Sequence of chain 1.A:
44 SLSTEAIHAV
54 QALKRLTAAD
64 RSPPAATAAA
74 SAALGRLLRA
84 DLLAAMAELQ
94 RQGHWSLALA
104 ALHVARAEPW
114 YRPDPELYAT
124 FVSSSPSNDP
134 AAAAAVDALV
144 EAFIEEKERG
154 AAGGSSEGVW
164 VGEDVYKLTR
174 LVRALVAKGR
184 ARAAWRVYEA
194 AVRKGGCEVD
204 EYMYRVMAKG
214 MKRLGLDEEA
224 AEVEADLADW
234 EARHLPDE

Sequence of chain 2.A:
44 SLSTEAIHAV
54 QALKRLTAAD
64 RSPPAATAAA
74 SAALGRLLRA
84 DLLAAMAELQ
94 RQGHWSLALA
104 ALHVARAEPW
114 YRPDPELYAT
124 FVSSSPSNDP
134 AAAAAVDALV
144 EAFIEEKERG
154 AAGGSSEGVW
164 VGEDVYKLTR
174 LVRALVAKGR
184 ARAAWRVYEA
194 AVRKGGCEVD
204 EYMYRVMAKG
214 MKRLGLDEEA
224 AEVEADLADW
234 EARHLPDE

This protein binds this small molecule.
Small molecule (SMILES): Nc1nc(=O)c2ncn([C@@H]3O[C@H](CO[P](=O)(O)O[C@H]4[C@@H](O)[C@H](n5cnc6c(N)ncnc65)O[C@@H]4COP(=O)=O)[C@@H](O[P](=O)(O)OC[C@H]4O[C@@H](n5cnc6c(N)ncnc65)[C@H](O)[C@@H]4O[P](=O)(O)OC[C@H]4OC[C@H](O)[C@@H]4O[P](=O)(O)OC[C@H]4OC[C@H](O)[C@@H]4O)[C@H]3O)c2[nH]1

Binding-site contacts:
Ligand atom C5 contacts residue LYS57 of chain 2.A at 3.4 Å.
Ligand atom N3 contacts residue THR172 of chain 1.A at 3.4 Å (h-bond).
Ligand atom C5 contacts residue LYS57 of chain 2.A at 3.6 Å.
Ligand atom N1 contacts residue ASP203 of chain 1.A at 2.8 Å (salt-bridge).
Ligand atom C2 contacts residue THR172 of chain 1.A at 3.5 Å.
Ligand atom C8 contacts residue GLN54 of chain 2.A at 3.6 Å.
Ligand atom C6 contacts residue TYR169 of chain 1.A at 3.7 Å (hydrophobic).
Ligand atom C6 contacts residue LYS57 of chain 2.A at 3.4 Å.
Ligand atom C5 contacts residue TYR169 of chain 1.A at 3.2 Å (hydrophobic).
Ligand atom C6 contacts residue TYR205 of chain 1.A at 3.5 Å (hydrophobic).
Ligand atom N7 contacts residue TYR169 of chain 1.A at 3.2 Å.
Ligand atom N7 contacts residue LYS57 of chain 2.A at 3.7 Å.
Ligand atom O6 contacts residue LYS57 of chain 2.A at 2.8 Å (salt-bridge).
Ligand atom N2 contacts residue ASP203 of chain 1.A at 2.8 Å (salt-bridge).
Ligand atom OP1 contacts residue ARG94 of chain 2.A at 3.5 Å (salt-bridge).
Ligand atom C2' contacts residue TYR205 of chain 1.A at 3.6 Å (hydrophobic).
Ligand atom N9 contacts residue TYR169 of chain 1.A at 3.4 Å.
Ligand atom C6 contacts residue LYS57 of chain 2.A at 3.4 Å.
Ligand atom N6 contacts residue LYS57 of chain 2.A at 3.3 Å (salt-bridge).
Ligand atom O6 contacts residue HIS97 of chain 2.A at 2.8 Å (h-bond).
Ligand atom N3 contacts residue TYR205 of chain 1.A at 3.6 Å.
Ligand atom O4' contacts residue TYR169 of chain 1.A at 3.4 Å.
Ligand atom OP1 contacts residue GLU119 of chain 1.A at 3.6 Å.
Ligand atom N2 contacts residue THR172 of chain 1.A at 2.8 Å (h-bond).
Ligand atom C2 contacts residue TYR205 of chain 1.A at 3.6 Å (hydrophobic).
Ligand atom N7 contacts residue LYS57 of chain 2.A at 2.8 Å (salt-bridge).
Ligand atom N6 contacts residue GLN95 of chain 2.A at 3.1 Å (h-bond).
Ligand atom C8 contacts residue ARG58 of chain 2.A at 3.4 Å.
Ligand atom OP2 contacts residue ARG176 of chain 1.A at 2.7 Å (salt-bridge).
Ligand atom C6 contacts residue ASP203 of chain 1.A at 3.6 Å.
Ligand atom C6 contacts residue HIS97 of chain 2.A at 3.7 Å.
Ligand atom O2' contacts residue ARG176 of chain 1.A at 3.1 Å.
Ligand atom O6 contacts residue ASP203 of chain 1.A at 3.5 Å (salt-bridge).
Ligand atom C2 contacts residue ASP203 of chain 1.A at 3.5 Å.
Ligand atom C4 contacts residue TYR169 of chain 1.A at 3.5 Å (hydrophobic).
Ligand atom O6 contacts residue TYR169 of chain 1.A at 3.6 Å (h-bond).
Ligand atom N7 contacts residue GLN54 of chain 2.A at 3.3 Å.
Ligand atom C8 contacts residue TYR169 of chain 1.A at 3.5 Å (hydrophobic).
Ligand atom N1 contacts residue TYR205 of chain 1.A at 3.4 Å.
Ligand atom C5 contacts residue TYR205 of chain 1.A at 3.6 Å (hydrophobic).